Binding-site contacts:
Ligand atom O5 contacts residue ASN27 of chain 1.M at 2.4 Å (h-bond).
Ligand atom C3 contacts residue ASN27 of chain 1.M at 3.7 Å.
Ligand atom C2 contacts residue ASN27 of chain 1.M at 2.7 Å.
Ligand atom O6 contacts residue GLN19 of chain 1.M at 4.4 Å.
Ligand atom O3 contacts residue ASN27 of chain 1.M at 3.9 Å.
Ligand atom C6 contacts residue ARG314 of chain 1.M at 3.8 Å.
Ligand atom C6 contacts residue GLN19 of chain 1.M at 3.8 Å.
Ligand atom C1 contacts residue GLN19 of chain 1.M at 3.9 Å.
Ligand atom N2 contacts residue ASN27 of chain 1.M at 3.6 Å.
Ligand atom C5 contacts residue ASN27 of chain 1.M at 3.7 Å.
Ligand atom O5 contacts residue GLN19 of chain 1.M at 3.1 Å (h-bond).
Ligand atom C1 contacts residue ASN27 of chain 1.M at 1.5 Å.
Ligand atom C4 contacts residue ASN27 of chain 1.M at 4.3 Å.
Ligand atom C5 contacts residue GLN19 of chain 1.M at 4.0 Å.

The protein below binds the small molecule below.
Small molecule (SMILES): CC(=O)N[C@H]1[C@H](O[C@H]2[C@H](O)[C@@H](NC(C)=O)CO[C@@H]2CO)O[C@H](CO)[C@@H](O)[C@@H]1O

Sequence of chain 1.M:
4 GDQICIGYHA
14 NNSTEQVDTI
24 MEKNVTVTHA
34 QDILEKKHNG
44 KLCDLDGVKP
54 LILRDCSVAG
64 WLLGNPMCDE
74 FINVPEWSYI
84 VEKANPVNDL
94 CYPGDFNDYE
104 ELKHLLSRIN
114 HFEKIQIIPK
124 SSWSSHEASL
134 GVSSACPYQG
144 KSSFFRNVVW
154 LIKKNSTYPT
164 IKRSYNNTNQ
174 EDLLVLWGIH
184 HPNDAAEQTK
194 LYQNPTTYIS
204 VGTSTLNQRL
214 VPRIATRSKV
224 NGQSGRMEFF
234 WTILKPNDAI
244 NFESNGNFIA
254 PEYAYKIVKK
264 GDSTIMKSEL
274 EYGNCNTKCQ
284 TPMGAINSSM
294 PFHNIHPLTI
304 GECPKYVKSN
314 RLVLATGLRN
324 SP